Sequence of chain 1.B:
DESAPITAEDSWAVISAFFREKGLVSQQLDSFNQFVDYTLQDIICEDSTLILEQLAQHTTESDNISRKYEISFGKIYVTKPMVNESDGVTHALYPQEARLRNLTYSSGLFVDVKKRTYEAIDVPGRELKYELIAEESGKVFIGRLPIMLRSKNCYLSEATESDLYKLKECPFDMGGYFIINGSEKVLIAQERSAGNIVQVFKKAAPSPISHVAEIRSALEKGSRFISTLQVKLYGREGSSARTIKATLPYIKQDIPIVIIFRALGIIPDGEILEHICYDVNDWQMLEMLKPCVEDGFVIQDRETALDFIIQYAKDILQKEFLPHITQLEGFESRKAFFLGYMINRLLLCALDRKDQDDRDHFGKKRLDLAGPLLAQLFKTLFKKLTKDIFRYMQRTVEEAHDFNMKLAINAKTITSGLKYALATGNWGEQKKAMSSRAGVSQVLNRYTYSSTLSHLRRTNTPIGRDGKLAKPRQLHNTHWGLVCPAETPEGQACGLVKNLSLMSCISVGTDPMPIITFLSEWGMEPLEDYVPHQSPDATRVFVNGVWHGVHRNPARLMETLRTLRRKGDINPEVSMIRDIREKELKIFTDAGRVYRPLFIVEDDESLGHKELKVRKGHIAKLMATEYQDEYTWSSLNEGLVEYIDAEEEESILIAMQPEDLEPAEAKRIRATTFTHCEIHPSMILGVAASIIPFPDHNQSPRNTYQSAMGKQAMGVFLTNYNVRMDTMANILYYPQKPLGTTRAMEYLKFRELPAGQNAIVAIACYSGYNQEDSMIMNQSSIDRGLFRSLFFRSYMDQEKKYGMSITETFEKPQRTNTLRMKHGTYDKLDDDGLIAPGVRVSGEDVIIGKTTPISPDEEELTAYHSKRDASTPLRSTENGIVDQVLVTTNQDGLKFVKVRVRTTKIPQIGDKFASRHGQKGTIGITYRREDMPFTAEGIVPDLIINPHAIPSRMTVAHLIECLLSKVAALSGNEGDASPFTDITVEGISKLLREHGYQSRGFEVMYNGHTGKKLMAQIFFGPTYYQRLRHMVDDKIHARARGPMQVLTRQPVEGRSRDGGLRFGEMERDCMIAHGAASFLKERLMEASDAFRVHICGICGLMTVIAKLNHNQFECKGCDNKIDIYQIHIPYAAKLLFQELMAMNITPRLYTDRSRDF

The protein below binds the small molecule below.
Small molecule (SMILES): Nc1ccn([C@@H]2O[C@H](CO[P](=O)(O)O[C@H]3[C@@H](O)[C@H](n4ccc(=O)[nH]c4=O)O[C@@H]3COP(=O)=O)[C@@H](O[P](=O)(O)OC[C@H]3O[C@@H](n4cnc5c(=O)nc(N)[nH]c54)[C@H](O)[C@@H]3O[P](=O)(O)OC[C@H]3O[C@@H](n4cnc5c(N)ncnc54)[C@H](O)[C@@H]3O[P](=O)(O)OC[C@H]3O[C@@H](n4cnc5c(=O)nc(N)[nH]c54)[C@H](O)[C@@H]3O[P](=O)(O)OC[C@H]3O[C@@H](n4cnc5c(N)ncnc54)[C@H](O)[C@@H]3O[P](=O)(O)OC[C@H]3O[C@@H](n4cnc5c(=O)nc(N)[nH]c54)[C@H](O)[C@@H]3O[P](=O)(O)OC[C@H]3O[C@@H](n4cnc5c(=O)nc(N)[nH]c54)[C@H](O)[C@@H]3O[P](=O)(O)OC[C@@H]3C[C@@H](O)[C@H](n4cnc5c(N)ncnc54)O3)[C@H]2O)c(=O)n1

Sequence of chain 1.A:
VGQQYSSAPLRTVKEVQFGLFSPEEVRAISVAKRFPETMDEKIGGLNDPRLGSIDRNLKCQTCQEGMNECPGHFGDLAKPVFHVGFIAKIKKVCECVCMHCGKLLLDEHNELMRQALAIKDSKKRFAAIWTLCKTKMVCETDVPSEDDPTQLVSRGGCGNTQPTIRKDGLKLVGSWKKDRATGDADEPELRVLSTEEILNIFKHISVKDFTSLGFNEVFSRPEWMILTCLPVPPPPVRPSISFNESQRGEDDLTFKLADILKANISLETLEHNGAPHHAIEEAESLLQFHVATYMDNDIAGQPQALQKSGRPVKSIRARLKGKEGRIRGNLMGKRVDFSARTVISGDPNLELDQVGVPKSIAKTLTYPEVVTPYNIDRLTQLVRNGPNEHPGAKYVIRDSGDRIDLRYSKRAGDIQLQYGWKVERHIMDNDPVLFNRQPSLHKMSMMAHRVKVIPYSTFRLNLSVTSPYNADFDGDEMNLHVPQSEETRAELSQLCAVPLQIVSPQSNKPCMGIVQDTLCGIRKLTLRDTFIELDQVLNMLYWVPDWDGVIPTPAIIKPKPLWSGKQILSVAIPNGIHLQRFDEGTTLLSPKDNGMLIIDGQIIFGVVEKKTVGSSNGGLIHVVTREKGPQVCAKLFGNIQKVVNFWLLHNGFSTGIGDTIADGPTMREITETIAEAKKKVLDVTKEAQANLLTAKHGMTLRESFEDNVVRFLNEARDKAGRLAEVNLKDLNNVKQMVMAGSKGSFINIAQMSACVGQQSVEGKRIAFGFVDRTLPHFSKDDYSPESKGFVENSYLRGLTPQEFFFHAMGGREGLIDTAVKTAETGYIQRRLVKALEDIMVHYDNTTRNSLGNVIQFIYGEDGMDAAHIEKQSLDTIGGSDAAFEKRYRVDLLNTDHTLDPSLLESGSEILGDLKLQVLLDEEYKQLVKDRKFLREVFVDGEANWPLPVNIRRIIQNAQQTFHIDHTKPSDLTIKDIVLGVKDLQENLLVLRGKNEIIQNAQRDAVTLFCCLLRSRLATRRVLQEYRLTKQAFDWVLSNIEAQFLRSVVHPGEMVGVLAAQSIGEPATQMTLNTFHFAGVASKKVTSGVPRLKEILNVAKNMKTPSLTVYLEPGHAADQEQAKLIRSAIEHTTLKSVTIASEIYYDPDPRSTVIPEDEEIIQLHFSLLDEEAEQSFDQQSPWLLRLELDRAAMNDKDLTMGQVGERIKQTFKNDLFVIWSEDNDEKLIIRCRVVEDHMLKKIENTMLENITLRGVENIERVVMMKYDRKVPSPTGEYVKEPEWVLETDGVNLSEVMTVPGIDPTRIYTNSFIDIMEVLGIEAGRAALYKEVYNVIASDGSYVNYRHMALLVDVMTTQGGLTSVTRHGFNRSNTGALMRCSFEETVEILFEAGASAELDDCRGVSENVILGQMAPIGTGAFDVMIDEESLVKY

Binding-site contacts:
Ligand atom O4' contacts residue HIS1097 of chain 1.B at 4.0 Å.
Ligand atom C5' contacts residue ASP483 of chain 1.A at 3.5 Å.
Ligand atom OP1 contacts residue PRO528 of chain 1.B at 3.9 Å.
Ligand atom OP2 contacts residue GLN531 of chain 1.B at 3.9 Å.
Ligand atom C4' contacts residue ALA477 of chain 1.B at 3.8 Å (hydrophobic).
Ligand atom C2' contacts residue MG1 of chain 1.W at 2.0 Å.
Ligand atom C4' contacts residue MG1 of chain 1.W at 2.8 Å.
Ligand atom OP1 contacts residue LYS323 of chain 1.A at 3.9 Å.
Ligand atom OP1 contacts residue GLN481 of chain 1.B at 3.1 Å (h-bond).
Ligand atom C2' contacts residue PHE252 of chain 1.A at 3.4 Å (hydrophobic).
Ligand atom O5' contacts residue ASP483 of chain 1.A at 3.9 Å.
Ligand atom C4' contacts residue PHE252 of chain 1.A at 3.0 Å (hydrophobic).
Ligand atom C3' contacts residue GLN776 of chain 1.B at 4.0 Å.
Ligand atom C1' contacts residue PHE252 of chain 1.A at 2.9 Å (hydrophobic).
Ligand atom O4' contacts residue PHE252 of chain 1.A at 2.9 Å.
Ligand atom O3' contacts residue GLN481 of chain 1.B at 3.9 Å.
Ligand atom P contacts residue LYS979 of chain 1.B at 3.9 Å.
Ligand atom O4' contacts residue MG1 of chain 1.W at 3.5 Å.
Ligand atom C5' contacts residue GLN481 of chain 1.B at 3.7 Å.
Ligand atom O2' contacts residue GLN776 of chain 1.B at 3.5 Å (h-bond).
Ligand atom P contacts residue GLN481 of chain 1.B at 4.0 Å.
Ligand atom C4' contacts residue HIS1097 of chain 1.B at 3.6 Å.
Ligand atom OP1 contacts residue ALA477 of chain 1.B at 3.7 Å.
Ligand atom O5' contacts residue ALA477 of chain 1.B at 4.0 Å.
Ligand atom C5' contacts residue ALA477 of chain 1.B at 3.8 Å (hydrophobic).
Ligand atom O2' contacts residue MG1 of chain 1.W at 1.9 Å.
Ligand atom OP1 contacts residue LYS979 of chain 1.B at 3.4 Å (salt-bridge).
Ligand atom O5' contacts residue LYS979 of chain 1.B at 3.4 Å (salt-bridge).
Ligand atom C3' contacts residue ASP483 of chain 1.A at 3.8 Å.
Ligand atom O2' contacts residue PHE252 of chain 1.A at 3.1 Å.
Ligand atom OP2 contacts residue ARG1124 of chain 1.B at 3.6 Å.
Ligand atom O2' contacts residue ARG1096 of chain 1.B at 3.7 Å.
Ligand atom C3' contacts residue PHE252 of chain 1.A at 3.8 Å (hydrophobic).
Ligand atom O3' contacts residue GLN776 of chain 1.B at 2.8 Å (h-bond).
Ligand atom C5' contacts residue HIS1097 of chain 1.B at 3.7 Å.
Ligand atom P contacts residue GLN776 of chain 1.B at 3.4 Å.
Ligand atom C1' contacts residue MG1 of chain 1.W at 3.0 Å.
Ligand atom OP1 contacts residue GLN776 of chain 1.B at 2.9 Å (h-bond).
Ligand atom C3' contacts residue MG1 of chain 1.W at 1.5 Å.
Ligand atom O2' contacts residue HIS1097 of chain 1.B at 3.7 Å.